Sequence of chain 1.A:
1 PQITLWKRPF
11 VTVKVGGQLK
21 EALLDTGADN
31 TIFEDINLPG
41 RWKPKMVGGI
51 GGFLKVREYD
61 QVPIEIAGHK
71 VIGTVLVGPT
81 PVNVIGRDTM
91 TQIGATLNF

Sequence of chain 1.B:
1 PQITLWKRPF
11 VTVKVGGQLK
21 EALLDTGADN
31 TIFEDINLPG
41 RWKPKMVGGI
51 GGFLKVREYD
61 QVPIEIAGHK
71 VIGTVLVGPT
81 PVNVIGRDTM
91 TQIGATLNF

Binding-site contacts:
Ligand atom CG contacts residue GLY48 of chain 1.A at 3.7 Å.
Ligand atom C51 contacts residue PRO81 of chain 1.A at 3.7 Å (hydrophobic).
Ligand atom CA contacts residue GLY48 of chain 1.A at 3.7 Å.
Ligand atom O contacts residue ASP29 of chain 1.A at 2.9 Å (salt-bridge).
Ligand atom C3 contacts residue ASP29 of chain 1.A at 3.4 Å.
Ligand atom ND2 contacts residue GLY48 of chain 1.A at 3.2 Å (h-bond).
Ligand atom CE1 contacts residue GLY49 of chain 1.A at 3.6 Å.
Ligand atom C9 contacts residue ASP25 of chain 1.A at 3.4 Å.
Ligand atom C81 contacts residue ASP25 of chain 1.A at 3.7 Å.
Ligand atom ND2 contacts residue VAL47 of chain 1.A at 3.7 Å.
Ligand atom C8 contacts residue GLY48 of chain 1.A at 3.7 Å.
Ligand atom N1 contacts residue GLY48 of chain 1.A at 3.4 Å (h-bond).
Ligand atom O2 contacts residue ASP25 of chain 1.A at 2.5 Å (salt-bridge).
Ligand atom C22 contacts residue ILE50 of chain 1.A at 3.6 Å (hydrophobic).
Ligand atom CD2 contacts residue GLY27 of chain 1.A at 3.5 Å.
Ligand atom C3A contacts residue ROC1 of chain 1.D at 3.6 Å.
Ligand atom O2 contacts residue GLY27 of chain 1.A at 3.3 Å.
Ligand atom C31 contacts residue GLY49 of chain 1.B at 3.6 Å.
Ligand atom N2 contacts residue GLY27 of chain 1.A at 3.1 Å (h-bond).
Ligand atom O contacts residue ALA28 of chain 1.A at 3.6 Å.
Ligand atom CG contacts residue ASN30 of chain 1.A at 3.7 Å.
Ligand atom OD1 contacts residue ASP29 of chain 1.A at 3.3 Å (salt-bridge).
Ligand atom CM contacts residue ASP25 of chain 1.B at 3.2 Å.
Ligand atom O1 contacts residue GLY49 of chain 1.A at 3.6 Å.
Ligand atom CB contacts residue ILE50 of chain 1.B at 3.7 Å (hydrophobic).
Ligand atom ND2 contacts residue ASN30 of chain 1.A at 3.2 Å (h-bond).
Ligand atom N contacts residue GLY48 of chain 1.A at 3.1 Å (h-bond).
Ligand atom C81 contacts residue GLY27 of chain 1.B at 3.6 Å.
Ligand atom O2 contacts residue ASP25 of chain 1.B at 2.5 Å (salt-bridge).
Ligand atom OD1 contacts residue ASN30 of chain 1.A at 3.1 Å (h-bond).
Ligand atom CB contacts residue GLY48 of chain 1.A at 3.4 Å.
Ligand atom C61 contacts residue THR80 of chain 1.A at 3.7 Å.
Ligand atom O1 contacts residue ILE50 of chain 1.B at 3.5 Å.
Ligand atom O contacts residue GLY27 of chain 1.A at 3.5 Å (h-bond).
Ligand atom CZ contacts residue VAL82 of chain 1.B at 3.5 Å (hydrophobic).
Ligand atom CB1 contacts residue ASP25 of chain 1.B at 3.3 Å.
Ligand atom CE2 contacts residue VAL82 of chain 1.B at 3.6 Å (hydrophobic).
Ligand atom C9 contacts residue ASP25 of chain 1.B at 3.3 Å.
Ligand atom CE1 contacts residue ILE50 of chain 1.A at 3.5 Å (hydrophobic).
Ligand atom C31 contacts residue GLY48 of chain 1.B at 3.6 Å.

A protein and the small-molecule ligand that binds it are described below.
Small molecule (SMILES): CC(C)(C)NC(=O)[C@@H]1C[C@@H]2CCCC[C@@H]2CN1C[C@@H](O)[C@H](Cc1ccccc1)NC(=O)[C@H](CC(N)=O)NC(=O)c1ccc2ccccc2n1